Sequence of chain 1.B:
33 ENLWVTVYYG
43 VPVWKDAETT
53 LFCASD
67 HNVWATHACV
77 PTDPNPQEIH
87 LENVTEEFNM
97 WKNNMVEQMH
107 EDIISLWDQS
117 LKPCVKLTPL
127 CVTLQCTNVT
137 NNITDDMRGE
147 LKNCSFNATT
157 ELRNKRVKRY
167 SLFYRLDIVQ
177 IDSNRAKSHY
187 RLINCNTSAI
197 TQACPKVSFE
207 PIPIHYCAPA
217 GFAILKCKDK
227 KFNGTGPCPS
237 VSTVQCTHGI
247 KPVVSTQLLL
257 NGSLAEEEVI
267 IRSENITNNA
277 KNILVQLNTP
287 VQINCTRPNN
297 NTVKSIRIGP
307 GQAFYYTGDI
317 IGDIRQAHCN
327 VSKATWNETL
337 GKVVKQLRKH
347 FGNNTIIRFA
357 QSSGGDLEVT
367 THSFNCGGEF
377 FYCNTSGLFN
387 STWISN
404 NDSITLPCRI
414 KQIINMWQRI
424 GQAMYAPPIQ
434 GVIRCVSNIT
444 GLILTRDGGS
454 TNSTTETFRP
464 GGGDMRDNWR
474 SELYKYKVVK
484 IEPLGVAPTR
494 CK

A small-molecule ligand and the protein it binds are described below.
Small molecule (SMILES): CC(=O)N[C@@H]1[C@@H](O)[C@H](O)[C@@H](CO)O[C@H]1O

Binding-site contacts:
Ligand atom N2 contacts residue GLU88 of chain 1.B at 4.0 Å.
Ligand atom O7 contacts residue ASN89 of chain 1.B at 2.8 Å (h-bond).
Ligand atom C3 contacts residue GLU88 of chain 1.B at 4.1 Å.
Ligand atom O3 contacts residue GLU88 of chain 1.B at 3.2 Å (salt-bridge).
Ligand atom C7 contacts residue ASN89 of chain 1.B at 3.4 Å.
Ligand atom C2 contacts residue ASN89 of chain 1.B at 2.6 Å.
Ligand atom O5 contacts residue ASN89 of chain 1.B at 2.4 Å (h-bond).
Ligand atom C3 contacts residue ASN89 of chain 1.B at 3.9 Å.
Ligand atom C8 contacts residue GLU88 of chain 1.B at 3.8 Å.
Ligand atom N2 contacts residue ASN89 of chain 1.B at 3.2 Å (h-bond).
Ligand atom C4 contacts residue ASN89 of chain 1.B at 4.3 Å.
Ligand atom C5 contacts residue ASN89 of chain 1.B at 3.7 Å.
Ligand atom C7 contacts residue GLU88 of chain 1.B at 3.5 Å.
Ligand atom C2 contacts residue GLU88 of chain 1.B at 3.8 Å.
Ligand atom C1 contacts residue ASN89 of chain 1.B at 1.5 Å.
Ligand atom O7 contacts residue GLU88 of chain 1.B at 3.3 Å.